Sequence of chain 1.C:
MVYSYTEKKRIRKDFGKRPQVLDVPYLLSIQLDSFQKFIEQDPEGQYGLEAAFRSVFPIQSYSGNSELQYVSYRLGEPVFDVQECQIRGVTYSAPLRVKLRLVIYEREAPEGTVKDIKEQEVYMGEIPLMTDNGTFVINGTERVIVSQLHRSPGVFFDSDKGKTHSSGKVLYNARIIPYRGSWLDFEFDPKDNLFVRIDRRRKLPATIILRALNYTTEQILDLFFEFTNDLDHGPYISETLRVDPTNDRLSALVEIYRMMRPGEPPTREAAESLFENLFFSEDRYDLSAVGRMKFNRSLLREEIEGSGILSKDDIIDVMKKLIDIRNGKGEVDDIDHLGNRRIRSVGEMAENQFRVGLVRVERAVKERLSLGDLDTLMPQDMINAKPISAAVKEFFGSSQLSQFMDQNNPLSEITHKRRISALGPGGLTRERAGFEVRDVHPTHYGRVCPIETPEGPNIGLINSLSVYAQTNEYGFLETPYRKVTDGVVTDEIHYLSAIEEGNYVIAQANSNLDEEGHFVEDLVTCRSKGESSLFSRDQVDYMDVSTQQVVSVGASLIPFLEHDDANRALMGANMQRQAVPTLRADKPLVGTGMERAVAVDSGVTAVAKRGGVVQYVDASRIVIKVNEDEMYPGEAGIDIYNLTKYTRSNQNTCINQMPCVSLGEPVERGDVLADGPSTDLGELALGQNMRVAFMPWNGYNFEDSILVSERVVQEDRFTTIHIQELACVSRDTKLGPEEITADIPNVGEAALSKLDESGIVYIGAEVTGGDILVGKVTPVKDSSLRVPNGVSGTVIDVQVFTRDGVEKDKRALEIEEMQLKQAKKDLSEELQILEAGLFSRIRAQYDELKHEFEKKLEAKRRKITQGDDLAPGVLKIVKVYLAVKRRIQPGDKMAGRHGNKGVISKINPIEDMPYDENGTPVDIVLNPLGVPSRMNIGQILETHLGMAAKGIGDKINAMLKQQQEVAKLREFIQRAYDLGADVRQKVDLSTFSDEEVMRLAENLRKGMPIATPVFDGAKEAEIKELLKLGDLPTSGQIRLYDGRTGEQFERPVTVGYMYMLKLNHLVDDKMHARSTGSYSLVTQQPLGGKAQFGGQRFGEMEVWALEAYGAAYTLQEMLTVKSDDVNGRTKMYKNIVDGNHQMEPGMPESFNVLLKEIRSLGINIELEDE

Sequence of chain 1.D:
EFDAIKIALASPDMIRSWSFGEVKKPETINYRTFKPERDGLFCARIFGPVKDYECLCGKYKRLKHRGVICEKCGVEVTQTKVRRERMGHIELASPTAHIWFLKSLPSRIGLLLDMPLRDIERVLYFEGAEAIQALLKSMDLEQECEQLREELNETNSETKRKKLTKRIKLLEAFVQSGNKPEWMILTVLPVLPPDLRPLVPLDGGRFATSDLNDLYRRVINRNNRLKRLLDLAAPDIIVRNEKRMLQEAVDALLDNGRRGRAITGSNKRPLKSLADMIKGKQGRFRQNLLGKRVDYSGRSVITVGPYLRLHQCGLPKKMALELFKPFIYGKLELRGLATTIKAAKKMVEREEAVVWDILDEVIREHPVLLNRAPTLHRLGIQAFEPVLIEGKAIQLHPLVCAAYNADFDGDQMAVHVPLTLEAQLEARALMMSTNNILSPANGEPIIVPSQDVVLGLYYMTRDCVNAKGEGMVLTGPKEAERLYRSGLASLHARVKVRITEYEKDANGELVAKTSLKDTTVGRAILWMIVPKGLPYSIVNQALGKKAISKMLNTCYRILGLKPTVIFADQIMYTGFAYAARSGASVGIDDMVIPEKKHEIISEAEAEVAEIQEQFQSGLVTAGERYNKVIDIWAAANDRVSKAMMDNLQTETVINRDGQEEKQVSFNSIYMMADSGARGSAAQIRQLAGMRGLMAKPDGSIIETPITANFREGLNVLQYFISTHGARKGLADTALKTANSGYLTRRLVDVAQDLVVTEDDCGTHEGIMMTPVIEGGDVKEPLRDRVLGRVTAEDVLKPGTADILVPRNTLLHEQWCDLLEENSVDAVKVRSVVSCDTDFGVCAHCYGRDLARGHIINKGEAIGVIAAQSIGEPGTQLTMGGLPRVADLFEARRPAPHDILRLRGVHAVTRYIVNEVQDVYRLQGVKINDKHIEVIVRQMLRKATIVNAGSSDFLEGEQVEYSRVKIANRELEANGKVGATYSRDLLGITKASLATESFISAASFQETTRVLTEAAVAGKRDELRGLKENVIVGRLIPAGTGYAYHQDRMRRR

Binding-site contacts:
Ligand atom C20 contacts residue G9 of chain 1.G at 3.9 Å.
Ligand atom O10 contacts residue ASP460 of chain 1.D at 3.6 Å.
Ligand atom N21 contacts residue MET932 of chain 1.D at 3.8 Å.
Ligand atom P09 contacts residue ARG678 of chain 1.C at 3.5 Å.
Ligand atom O30 contacts residue ASN458 of chain 1.D at 2.6 Å (h-bond).
Ligand atom O03 contacts residue MG1 of chain 1.K at 3.5 Å.
Ligand atom N21 contacts residue G9 of chain 1.G at 3.5 Å (h-bond).
Ligand atom C25 contacts residue G9 of chain 1.G at 3.7 Å.
Ligand atom O03 contacts residue ASP460 of chain 1.D at 3.2 Å (salt-bridge).
Ligand atom O29 contacts residue ASN458 of chain 1.D at 4.0 Å.
Ligand atom O10 contacts residue ARG1106 of chain 1.C at 3.6 Å.
Ligand atom O03 contacts residue G9 of chain 1.G at 3.9 Å.
Ligand atom C20 contacts residue MET932 of chain 1.D at 3.5 Å (hydrophobic).
Ligand atom O13 contacts residue G9 of chain 1.G at 3.5 Å.
Ligand atom O12 contacts residue ARG678 of chain 1.C at 2.8 Å (salt-bridge).
Ligand atom C24 contacts residue G9 of chain 1.G at 3.8 Å.
Ligand atom C22 contacts residue G9 of chain 1.G at 3.4 Å.
Ligand atom O02 contacts residue LYS1073 of chain 1.C at 3.4 Å (salt-bridge).
Ligand atom N23 contacts residue G9 of chain 1.G at 3.6 Å.
Ligand atom O10 contacts residue ASP462 of chain 1.D at 3.1 Å (salt-bridge).
Ligand atom O03 contacts residue ASP462 of chain 1.D at 3.1 Å (salt-bridge).
Ligand atom O10 contacts residue ASP814 of chain 1.C at 4.0 Å.
Ligand atom C19 contacts residue G9 of chain 1.G at 4.0 Å.
Ligand atom O02 contacts residue ASP462 of chain 1.D at 3.7 Å.
Ligand atom C17 contacts residue MET932 of chain 1.D at 3.7 Å (hydrophobic).
Ligand atom P09 contacts residue ARG1106 of chain 1.C at 3.6 Å.
Ligand atom O26 contacts residue G9 of chain 1.G at 3.3 Å (h-bond).
Ligand atom N27 contacts residue MET932 of chain 1.D at 3.4 Å (h-bond).
Ligand atom P01 contacts residue ASP462 of chain 1.D at 4.0 Å.
Ligand atom O11 contacts residue ARG678 of chain 1.C at 3.1 Å (salt-bridge).
Ligand atom O29 contacts residue ARG425 of chain 1.D at 3.5 Å (salt-bridge).
Ligand atom P01 contacts residue G9 of chain 1.G at 3.8 Å.
Ligand atom O28 contacts residue G9 of chain 1.G at 3.3 Å.
Ligand atom O29 contacts residue MET932 of chain 1.D at 3.5 Å.
Ligand atom O30 contacts residue ARG425 of chain 1.D at 3.8 Å.
Ligand atom O12 contacts residue ARG1106 of chain 1.C at 2.5 Å (salt-bridge).
Ligand atom O02 contacts residue G9 of chain 1.G at 3.3 Å.
Ligand atom O07 contacts residue ASP460 of chain 1.D at 2.8 Å (salt-bridge).
Ligand atom C15 contacts residue ARG425 of chain 1.D at 3.8 Å.
Ligand atom C18 contacts residue G9 of chain 1.G at 3.9 Å.

The protein below binds the small molecule below.
Small molecule (SMILES): Cn1cc([C@@H]2O[C@H](COP(=O)(O)OP(=O)(O)OP(=O)(O)O)[C@@H](O)[C@H]2O)c(N)nc1=O